Binding-site contacts:
Ligand atom O1 contacts residue TYR853 of chain 1.A at 3.4 Å (h-bond).
Ligand atom C17 contacts residue THR845 of chain 1.A at 4.4 Å.
Ligand atom C1 contacts residue CLR1 of chain 1.R at 3.8 Å.
Ligand atom C13 contacts residue THR845 of chain 1.A at 4.4 Å.
Ligand atom C2 contacts residue CLR1 of chain 1.R at 3.5 Å.
Ligand atom C14 contacts residue ILE852 of chain 1.A at 4.5 Å (hydrophobic).
Ligand atom C12 contacts residue CLR1 of chain 1.R at 4.4 Å.
Ligand atom C1 contacts residue ILE849 of chain 1.A at 4.1 Å (hydrophobic).
Ligand atom C12 contacts residue THR845 of chain 1.A at 3.5 Å.
Ligand atom C11 contacts residue ILE849 of chain 1.A at 3.9 Å (hydrophobic).
Ligand atom C16 contacts residue ILE848 of chain 1.A at 3.7 Å (hydrophobic).
Ligand atom C21 contacts residue THR845 of chain 1.A at 3.4 Å.
Ligand atom C11 contacts residue CLR1 of chain 1.R at 3.7 Å.
Ligand atom C17 contacts residue ILE848 of chain 1.A at 4.0 Å (hydrophobic).
Ligand atom C3 contacts residue TYR853 of chain 1.A at 3.9 Å (hydrophobic).
Ligand atom C27 contacts residue ILE840 of chain 1.A at 4.3 Å (hydrophobic).
Ligand atom C14 contacts residue ILE848 of chain 1.A at 4.2 Å (hydrophobic).
Ligand atom C12 contacts residue ILE849 of chain 1.A at 3.9 Å (hydrophobic).
Ligand atom C21 contacts residue CLR1 of chain 1.R at 3.9 Å.
Ligand atom C7 contacts residue ILE852 of chain 1.A at 3.5 Å (hydrophobic).
Ligand atom C15 contacts residue ILE848 of chain 1.A at 4.3 Å (hydrophobic).
Ligand atom C9 contacts residue ILE849 of chain 1.A at 4.0 Å (hydrophobic).
Ligand atom C6 contacts residue ILE852 of chain 1.A at 4.0 Å (hydrophobic).

A small-molecule ligand and the protein it binds are described below.
Small molecule (SMILES): CC(C)CCC[C@@H](C)[C@H]1CC[C@H]2[C@@H]3CC=C4C[C@@H](O)CC[C@]4(C)[C@H]3CC[C@]12C

Sequence of chain 1.A:
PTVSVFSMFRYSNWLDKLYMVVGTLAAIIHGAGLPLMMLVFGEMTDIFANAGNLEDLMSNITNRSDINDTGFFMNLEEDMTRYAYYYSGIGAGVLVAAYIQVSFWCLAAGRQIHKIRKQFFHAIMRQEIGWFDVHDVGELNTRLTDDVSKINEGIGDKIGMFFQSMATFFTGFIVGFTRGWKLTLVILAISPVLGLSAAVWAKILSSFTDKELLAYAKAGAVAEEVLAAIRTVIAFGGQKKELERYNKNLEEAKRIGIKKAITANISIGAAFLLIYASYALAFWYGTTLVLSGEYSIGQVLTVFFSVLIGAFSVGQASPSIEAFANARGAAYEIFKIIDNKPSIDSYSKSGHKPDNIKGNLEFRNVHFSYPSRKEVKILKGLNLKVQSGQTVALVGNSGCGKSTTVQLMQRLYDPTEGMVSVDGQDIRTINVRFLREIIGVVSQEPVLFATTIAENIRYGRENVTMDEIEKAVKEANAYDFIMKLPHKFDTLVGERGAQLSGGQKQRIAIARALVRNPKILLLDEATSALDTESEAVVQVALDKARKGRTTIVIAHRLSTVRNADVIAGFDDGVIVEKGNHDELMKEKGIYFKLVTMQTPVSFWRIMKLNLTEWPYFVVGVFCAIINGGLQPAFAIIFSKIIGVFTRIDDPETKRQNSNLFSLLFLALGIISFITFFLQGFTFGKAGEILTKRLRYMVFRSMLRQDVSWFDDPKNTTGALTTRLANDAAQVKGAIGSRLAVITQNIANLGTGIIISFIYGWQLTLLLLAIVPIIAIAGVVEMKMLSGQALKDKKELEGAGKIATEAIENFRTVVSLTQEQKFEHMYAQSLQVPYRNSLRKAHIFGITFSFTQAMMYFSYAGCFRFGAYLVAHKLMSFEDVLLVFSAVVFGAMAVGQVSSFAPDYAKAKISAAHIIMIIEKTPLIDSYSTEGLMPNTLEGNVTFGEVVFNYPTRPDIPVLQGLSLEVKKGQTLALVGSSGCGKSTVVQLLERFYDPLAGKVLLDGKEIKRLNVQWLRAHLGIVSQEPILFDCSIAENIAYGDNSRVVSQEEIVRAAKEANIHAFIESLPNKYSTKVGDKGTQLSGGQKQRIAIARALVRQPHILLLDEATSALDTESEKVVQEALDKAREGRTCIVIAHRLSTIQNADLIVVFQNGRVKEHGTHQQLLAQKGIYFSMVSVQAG